Binding-site contacts:
Ligand atom O2 contacts residue TYR271 of chain 1.D at 3.3 Å.
Ligand atom O1A contacts residue PPV1 of chain 1.O at 2.8 Å (h-bond).
Ligand atom O2B contacts residue SER180 of chain 1.D at 3.2 Å (h-bond).
Ligand atom O3' contacts residue THR273 of chain 1.D at 3.4 Å (h-bond).
Ligand atom O1B contacts residue PPV1 of chain 1.O at 0.3 Å (h-bond).
Ligand atom PB contacts residue PPV1 of chain 1.O at 0.2 Å.
Ligand atom O3' contacts residue GLY274 of chain 1.D at 3.4 Å.
Ligand atom O3' contacts residue ARG183 of chain 1.D at 3.4 Å (salt-bridge).
Ligand atom PA contacts residue MG1 of chain 1.E at 3.0 Å.
Ligand atom O2 contacts residue ASN279 of chain 1.D at 2.8 Å (h-bond).
Ligand atom O1G contacts residue GLY189 of chain 1.D at 2.9 Å (h-bond).
Ligand atom O3A contacts residue PPV1 of chain 1.O at 0.4 Å (h-bond).
Ligand atom O1B contacts residue ARG183 of chain 1.D at 2.9 Å (salt-bridge).
Ligand atom O2A contacts residue MG1 of chain 1.F at 1.9 Å.
Ligand atom O2A contacts residue ASP190 of chain 1.D at 2.9 Å (salt-bridge).
Ligand atom O2B contacts residue GLY179 of chain 1.D at 3.4 Å.
Ligand atom O3A contacts residue MG1 of chain 1.E at 2.5 Å.
Ligand atom PB contacts residue MG1 of chain 1.F at 3.2 Å.
Ligand atom C5' contacts residue PPV1 of chain 1.O at 3.4 Å.
Ligand atom O1G contacts residue SER180 of chain 1.D at 2.6 Å (h-bond).
Ligand atom PG contacts residue MG1 of chain 1.F at 3.5 Å.
Ligand atom O3B contacts residue PPV1 of chain 1.O at 0.2 Å (h-bond).
Ligand atom O1A contacts residue MG1 of chain 1.E at 2.3 Å.
Ligand atom O5' contacts residue PPV1 of chain 1.O at 2.7 Å (h-bond).
Ligand atom O3G contacts residue MG1 of chain 1.E at 3.3 Å.
Ligand atom O2G contacts residue PPV1 of chain 1.O at 0.3 Å (h-bond).
Ligand atom O3G contacts residue PPV1 of chain 1.O at 0.2 Å (h-bond).
Ligand atom O2G contacts residue ASP190 of chain 1.D at 3.0 Å (salt-bridge).
Ligand atom O2B contacts residue PPV1 of chain 1.O at 0.2 Å (h-bond).
Ligand atom O2A contacts residue ASP192 of chain 1.D at 2.8 Å (salt-bridge).
Ligand atom PA contacts residue PPV1 of chain 1.O at 1.8 Å.
Ligand atom PA contacts residue MG1 of chain 1.F at 3.2 Å.
Ligand atom O3' contacts residue PPV1 of chain 1.O at 2.8 Å (h-bond).
Ligand atom PG contacts residue PPV1 of chain 1.O at 0.2 Å.
Ligand atom O2B contacts residue MG1 of chain 1.F at 2.1 Å.
Ligand atom O1G contacts residue PPV1 of chain 1.O at 0.3 Å (h-bond).
Ligand atom O2B contacts residue ASP192 of chain 1.D at 3.0 Å (salt-bridge).
Ligand atom O2A contacts residue PPV1 of chain 1.O at 2.9 Å (h-bond).
Ligand atom O2A contacts residue MG1 of chain 1.G at 2.6 Å.
Ligand atom O2G contacts residue MG1 of chain 1.F at 2.1 Å.

This protein binds this small molecule.
Small molecule (SMILES): Nc1ccn([C@H]2C[C@H](O)[C@@H](CO[P](=O)(O)O[P](=O)(O)OP(=O)(O)O)O2)c(=O)n1

Sequence of chain 1.D:
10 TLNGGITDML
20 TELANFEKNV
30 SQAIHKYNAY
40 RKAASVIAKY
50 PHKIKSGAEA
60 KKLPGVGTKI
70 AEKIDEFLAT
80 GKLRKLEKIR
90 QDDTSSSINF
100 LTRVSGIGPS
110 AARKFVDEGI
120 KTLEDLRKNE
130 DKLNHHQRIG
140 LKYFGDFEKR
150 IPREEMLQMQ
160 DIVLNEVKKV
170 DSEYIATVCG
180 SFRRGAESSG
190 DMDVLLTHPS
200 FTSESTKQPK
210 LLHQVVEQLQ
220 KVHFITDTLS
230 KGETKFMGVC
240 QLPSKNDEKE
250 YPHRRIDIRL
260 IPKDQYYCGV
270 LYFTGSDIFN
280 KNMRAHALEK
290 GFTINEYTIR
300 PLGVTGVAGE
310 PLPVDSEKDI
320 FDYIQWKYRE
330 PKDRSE